Sequence of chain 1.A:
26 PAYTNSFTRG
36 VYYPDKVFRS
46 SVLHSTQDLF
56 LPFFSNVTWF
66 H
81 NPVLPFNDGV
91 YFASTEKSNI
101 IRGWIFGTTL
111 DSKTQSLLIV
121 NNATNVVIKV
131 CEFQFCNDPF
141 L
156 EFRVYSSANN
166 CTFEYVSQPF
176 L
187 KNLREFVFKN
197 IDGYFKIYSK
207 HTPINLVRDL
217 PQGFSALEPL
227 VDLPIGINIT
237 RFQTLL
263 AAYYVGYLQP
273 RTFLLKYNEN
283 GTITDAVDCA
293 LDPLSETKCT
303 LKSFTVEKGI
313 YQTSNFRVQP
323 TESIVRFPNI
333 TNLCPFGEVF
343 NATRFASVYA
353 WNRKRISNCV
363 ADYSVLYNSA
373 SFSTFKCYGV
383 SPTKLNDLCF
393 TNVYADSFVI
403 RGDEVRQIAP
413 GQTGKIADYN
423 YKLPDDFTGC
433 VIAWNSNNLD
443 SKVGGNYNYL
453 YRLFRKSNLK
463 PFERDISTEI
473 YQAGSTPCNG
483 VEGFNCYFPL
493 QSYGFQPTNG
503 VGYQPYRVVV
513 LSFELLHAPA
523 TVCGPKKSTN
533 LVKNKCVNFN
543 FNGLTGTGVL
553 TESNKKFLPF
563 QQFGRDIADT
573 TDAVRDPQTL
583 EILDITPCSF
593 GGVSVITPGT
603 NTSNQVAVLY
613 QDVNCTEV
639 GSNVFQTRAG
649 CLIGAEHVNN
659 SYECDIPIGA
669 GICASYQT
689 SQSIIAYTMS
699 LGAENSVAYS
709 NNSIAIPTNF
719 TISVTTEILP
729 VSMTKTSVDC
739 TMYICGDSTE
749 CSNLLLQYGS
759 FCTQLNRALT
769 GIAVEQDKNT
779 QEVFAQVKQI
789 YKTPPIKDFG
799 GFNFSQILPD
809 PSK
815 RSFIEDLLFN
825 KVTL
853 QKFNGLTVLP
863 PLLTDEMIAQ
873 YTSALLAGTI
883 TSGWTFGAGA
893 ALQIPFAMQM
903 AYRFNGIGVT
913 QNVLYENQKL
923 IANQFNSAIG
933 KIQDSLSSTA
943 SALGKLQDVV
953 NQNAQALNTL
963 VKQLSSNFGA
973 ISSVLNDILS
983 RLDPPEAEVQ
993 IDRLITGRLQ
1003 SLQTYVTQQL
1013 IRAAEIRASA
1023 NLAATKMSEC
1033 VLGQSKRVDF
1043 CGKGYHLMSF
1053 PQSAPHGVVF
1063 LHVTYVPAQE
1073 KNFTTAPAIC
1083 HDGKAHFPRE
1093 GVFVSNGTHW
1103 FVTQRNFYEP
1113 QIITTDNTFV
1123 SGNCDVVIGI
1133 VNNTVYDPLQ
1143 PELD

The protein below binds the small molecule below.
Small molecule (SMILES): CC(=O)N[C@@H]1[C@@H](O)[C@H](O)[C@@H](CO)O[C@H]1O

Binding-site contacts:
Ligand atom C4 contacts residue ASN1098 of chain 1.A at 4.2 Å.
Ligand atom O5 contacts residue ASN1098 of chain 1.A at 2.4 Å (h-bond).
Ligand atom O7 contacts residue HIS1101 of chain 1.A at 3.1 Å (h-bond).
Ligand atom C2 contacts residue HIS1101 of chain 1.A at 4.3 Å.
Ligand atom C4 contacts residue HIS1101 of chain 1.A at 3.8 Å.
Ligand atom C7 contacts residue ASN1098 of chain 1.A at 3.4 Å.
Ligand atom C8 contacts residue THR1100 of chain 1.A at 3.7 Å.
Ligand atom C1 contacts residue ASN1098 of chain 1.A at 1.4 Å.
Ligand atom O7 contacts residue ASN1098 of chain 1.A at 3.5 Å (h-bond).
Ligand atom N2 contacts residue ASN1098 of chain 1.A at 2.9 Å (h-bond).
Ligand atom C7 contacts residue HIS1101 of chain 1.A at 4.2 Å.
Ligand atom C5 contacts residue ASN1098 of chain 1.A at 3.7 Å.
Ligand atom C7 contacts residue THR1100 of chain 1.A at 4.0 Å.
Ligand atom O7 contacts residue THR1100 of chain 1.A at 3.4 Å.
Ligand atom C3 contacts residue HIS1101 of chain 1.A at 3.6 Å.
Ligand atom C2 contacts residue ASN1098 of chain 1.A at 2.5 Å.
Ligand atom C5 contacts residue PHE1103 of chain 1.A at 4.0 Å (hydrophobic).
Ligand atom C1 contacts residue PHE1103 of chain 1.A at 4.5 Å (hydrophobic).
Ligand atom C3 contacts residue ASN1098 of chain 1.A at 3.8 Å.
Ligand atom O5 contacts residue PHE1103 of chain 1.A at 3.8 Å.
Ligand atom O5 contacts residue HIS1101 of chain 1.A at 4.2 Å.
Ligand atom O4 contacts residue HIS1101 of chain 1.A at 3.8 Å.
Ligand atom C6 contacts residue PHE1103 of chain 1.A at 3.7 Å (hydrophobic).
Ligand atom C1 contacts residue HIS1101 of chain 1.A at 4.0 Å.
Ligand atom C5 contacts residue HIS1101 of chain 1.A at 3.5 Å.
Ligand atom C8 contacts residue ASN1098 of chain 1.A at 3.4 Å.